This small molecule binds to this protein.
Small molecule (SMILES): Cc1cc(C(N)=O)ccc1-n1c(CCC(=O)N2CCSC2=O)ccc1-c1ccc(-n2ccnc2)cc1

Sequence of chain 1.B:
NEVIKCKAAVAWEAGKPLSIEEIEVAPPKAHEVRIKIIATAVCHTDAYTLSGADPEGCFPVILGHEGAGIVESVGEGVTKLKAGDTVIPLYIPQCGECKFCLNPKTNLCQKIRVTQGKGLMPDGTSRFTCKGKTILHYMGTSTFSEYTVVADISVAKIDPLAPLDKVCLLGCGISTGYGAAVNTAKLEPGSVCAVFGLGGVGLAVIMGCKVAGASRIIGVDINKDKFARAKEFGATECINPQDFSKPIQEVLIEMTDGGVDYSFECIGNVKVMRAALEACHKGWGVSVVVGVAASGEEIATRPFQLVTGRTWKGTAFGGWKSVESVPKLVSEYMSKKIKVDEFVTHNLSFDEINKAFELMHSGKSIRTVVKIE

Sequence of chain 1.A:
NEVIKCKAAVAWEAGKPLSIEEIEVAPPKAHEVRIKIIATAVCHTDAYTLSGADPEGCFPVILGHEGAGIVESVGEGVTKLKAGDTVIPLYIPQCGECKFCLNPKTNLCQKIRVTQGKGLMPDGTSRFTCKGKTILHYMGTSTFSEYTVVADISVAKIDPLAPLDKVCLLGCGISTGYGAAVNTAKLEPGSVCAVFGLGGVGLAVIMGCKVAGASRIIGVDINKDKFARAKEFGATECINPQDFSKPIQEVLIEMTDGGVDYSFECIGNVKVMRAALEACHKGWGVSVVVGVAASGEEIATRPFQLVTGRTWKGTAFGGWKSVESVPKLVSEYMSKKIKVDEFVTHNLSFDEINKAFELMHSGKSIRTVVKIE

Binding-site contacts:
Ligand atom S34 contacts residue GLN118 of chain 1.B at 4.1 Å.
Ligand atom O30 contacts residue GLN112 of chain 1.B at 3.5 Å (h-bond).
Ligand atom C26 contacts residue THR47 of chain 1.B at 4.1 Å.
Ligand atom C26 contacts residue HIS67 of chain 1.B at 4.0 Å.
Ligand atom O36 contacts residue TYR93 of chain 1.B at 3.9 Å.
Ligand atom O36 contacts residue GLN118 of chain 1.B at 3.9 Å.
Ligand atom N25 contacts residue NAD1 of chain 1.I at 4.0 Å.
Ligand atom C18 contacts residue TYR93 of chain 1.B at 3.5 Å (hydrophobic).
Ligand atom C24 contacts residue ZN1 of chain 1.H at 3.6 Å.
Ligand atom C32 contacts residue LEU110 of chain 1.B at 3.8 Å (hydrophobic).
Ligand atom C33 contacts residue PRO95 of chain 1.B at 3.6 Å (hydrophobic).
Ligand atom C14 contacts residue ALA318 of chain 1.B at 3.9 Å (hydrophobic).
Ligand atom S34 contacts residue TYR93 of chain 1.B at 3.9 Å.
Ligand atom N25 contacts residue ZN1 of chain 1.H at 2.7 Å.
Ligand atom C01 contacts residue PHE306 of chain 1.A at 3.7 Å (hydrophobic).
Ligand atom C29 contacts residue GLN112 of chain 1.B at 3.8 Å.
Ligand atom C24 contacts residue THR47 of chain 1.B at 3.4 Å.
Ligand atom C28 contacts residue ARG115 of chain 1.B at 4.0 Å.
Ligand atom C26 contacts residue TYR93 of chain 1.B at 3.9 Å (hydrophobic).
Ligand atom O30 contacts residue LEU110 of chain 1.B at 3.4 Å.
Ligand atom C23 contacts residue NAD1 of chain 1.I at 4.0 Å.
Ligand atom C13 contacts residue THR310 of chain 1.A at 3.4 Å.
Ligand atom C26 contacts residue CYS174 of chain 1.B at 3.6 Å (hydrophobic).
Ligand atom C17 contacts residue TYR93 of chain 1.B at 4.0 Å (hydrophobic).
Ligand atom N25 contacts residue CYS45 of chain 1.B at 3.9 Å.
Ligand atom S34 contacts residue PRO95 of chain 1.B at 4.0 Å.
Ligand atom C33 contacts residue ILE94 of chain 1.B at 3.8 Å (hydrophobic).
Ligand atom N25 contacts residue CYS174 of chain 1.B at 3.2 Å (h-bond).
Ligand atom C18 contacts residue NAD1 of chain 1.I at 3.6 Å.
Ligand atom N10 contacts residue MET141 of chain 1.B at 3.5 Å.
Ligand atom C26 contacts residue MET141 of chain 1.B at 4.0 Å (hydrophobic).
Ligand atom N25 contacts residue THR47 of chain 1.B at 3.4 Å.
Ligand atom C26 contacts residue ZN1 of chain 1.H at 3.6 Å.
Ligand atom C23 contacts residue THR47 of chain 1.B at 4.0 Å.
Ligand atom C32 contacts residue CYS111 of chain 1.B at 3.5 Å (hydrophobic).
Ligand atom C24 contacts residue NAD1 of chain 1.I at 3.8 Å.
Ligand atom N25 contacts residue HIS67 of chain 1.B at 3.6 Å (h-bond).
Ligand atom N31 contacts residue GLN112 of chain 1.B at 4.1 Å.
Ligand atom S34 contacts residue CYS111 of chain 1.B at 3.7 Å.
Ligand atom C33 contacts residue CYS111 of chain 1.B at 3.1 Å (hydrophobic).